Binding-site contacts:
Ligand atom C20 contacts residue TRP105 of chain 1.A at 3.5 Å (hydrophobic).
Ligand atom N12 contacts residue GLY14 of chain 1.A at 3.6 Å.
Ligand atom N5 contacts residue MET12 of chain 1.A at 3.7 Å.
Ligand atom C17 contacts residue ASP97 of chain 1.A at 3.2 Å.
Ligand atom N13 contacts residue GLY14 of chain 1.A at 3.7 Å.
Ligand atom C8 contacts residue GLY14 of chain 1.A at 3.8 Å.
Ligand atom C9 contacts residue TRP105 of chain 1.A at 3.8 Å (hydrophobic).
Ligand atom C17 contacts residue MET100 of chain 1.A at 3.5 Å (hydrophobic).
Ligand atom F19 contacts residue ARG15 of chain 1.A at 2.9 Å.
Ligand atom C2 contacts residue TRP105 of chain 1.A at 3.7 Å (hydrophobic).
Ligand atom C11 contacts residue GLY14 of chain 1.A at 3.5 Å.
Ligand atom C14 contacts residue ARG15 of chain 1.A at 3.9 Å.
Ligand atom C9 contacts residue GLY14 of chain 1.A at 3.7 Å.
Ligand atom F19 contacts residue TRP105 of chain 1.A at 3.9 Å.
Ligand atom F19 contacts residue SER101 of chain 1.A at 3.1 Å.
Ligand atom C1 contacts residue MET12 of chain 1.A at 3.9 Å (hydrophobic).
Ligand atom C15 contacts residue GLY14 of chain 1.A at 3.7 Å.
Ligand atom C6 contacts residue TYR9 of chain 1.A at 3.9 Å (hydrophobic).
Ligand atom C8 contacts residue TRP105 of chain 1.A at 3.9 Å (hydrophobic).
Ligand atom C3 contacts residue TRP105 of chain 1.A at 3.9 Å (hydrophobic).
Ligand atom C17 contacts residue TYR153 of chain 1.A at 3.5 Å (hydrophobic).
Ligand atom C10 contacts residue MET12 of chain 1.A at 3.7 Å (hydrophobic).
Ligand atom C3 contacts residue MET12 of chain 1.A at 3.9 Å (hydrophobic).
Ligand atom C6 contacts residue GSH1 of chain 1.C at 3.6 Å.
Ligand atom N13 contacts residue TRP105 of chain 1.A at 3.9 Å.
Ligand atom O4 contacts residue LEU200 of chain 1.A at 3.8 Å.
Ligand atom F19 contacts residue MET100 of chain 1.A at 3.2 Å.
Ligand atom C7 contacts residue TRP105 of chain 1.A at 3.7 Å (hydrophobic).
Ligand atom N5 contacts residue TRP105 of chain 1.A at 3.7 Å.
Ligand atom C10 contacts residue TRP105 of chain 1.A at 3.7 Å (hydrophobic).
Ligand atom C18 contacts residue MET100 of chain 1.A at 3.3 Å (hydrophobic).
Ligand atom C16 contacts residue ARG15 of chain 1.A at 3.8 Å.
Ligand atom C16 contacts residue TYR153 of chain 1.A at 3.2 Å (hydrophobic).
Ligand atom C18 contacts residue ARG15 of chain 1.A at 3.6 Å.
Ligand atom C20 contacts residue MET100 of chain 1.A at 3.9 Å (hydrophobic).
Ligand atom N12 contacts residue THR160 of chain 1.A at 3.8 Å.
Ligand atom C11 contacts residue THR160 of chain 1.A at 3.8 Å.
Ligand atom C11 contacts residue LEU200 of chain 1.A at 3.6 Å (hydrophobic).
Ligand atom C10 contacts residue LEU200 of chain 1.A at 3.7 Å (hydrophobic).
Ligand atom C15 contacts residue ARG15 of chain 1.A at 3.8 Å.

Sequence of chain 1.A:
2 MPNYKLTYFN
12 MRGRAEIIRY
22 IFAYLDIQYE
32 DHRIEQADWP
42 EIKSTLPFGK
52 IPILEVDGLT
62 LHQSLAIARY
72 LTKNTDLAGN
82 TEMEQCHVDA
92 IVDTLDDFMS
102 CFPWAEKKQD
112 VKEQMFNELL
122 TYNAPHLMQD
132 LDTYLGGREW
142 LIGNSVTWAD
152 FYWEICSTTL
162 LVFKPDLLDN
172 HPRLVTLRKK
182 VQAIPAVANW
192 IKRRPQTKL

A small-molecule ligand and the protein it binds are described below.
Small molecule (SMILES): CCC(=O)N1CCc2c(cnn2-c2cccc(F)c2)C1